Binding-site contacts:
Ligand atom CD1 contacts residue PHE1125 of chain 3.NA at 3.6 Å (hydrophobic).
Ligand atom O contacts residue HIS1126 of chain 3.NA at 3.3 Å (h-bond).
Ligand atom OH contacts residue GLN1063 of chain 3.NA at 3.7 Å.
Ligand atom O contacts residue THR1121 of chain 3.NA at 4.0 Å.
Ligand atom CE1 contacts residue ASN1072 of chain 3.NA at 3.3 Å.
Ligand atom OH contacts residue ASP182 of chain 3.MB at 2.5 Å (salt-bridge).
Ligand atom O contacts residue VAL1202 of chain 3.NA at 3.2 Å.
Ligand atom CD2 contacts residue GLN1063 of chain 3.NA at 3.6 Å.
Ligand atom CZ contacts residue ASP182 of chain 3.MB at 3.5 Å.
Ligand atom CG contacts residue THR1121 of chain 3.NA at 3.3 Å.
Ligand atom CZ contacts residue ASN1072 of chain 3.NA at 3.5 Å.
Ligand atom CD2 contacts residue HIS1126 of chain 3.NA at 3.4 Å.
Ligand atom C contacts residue VAL1202 of chain 3.NA at 4.2 Å (hydrophobic).
Ligand atom CG2 contacts residue GLN1063 of chain 3.NA at 3.3 Å.
Ligand atom CD1 contacts residue ASN1072 of chain 3.NA at 4.0 Å.
Ligand atom CD2 contacts residue PHE1125 of chain 3.NA at 4.2 Å (hydrophobic).
Ligand atom CD2 contacts residue THR1121 of chain 3.NA at 4.3 Å.
Ligand atom C contacts residue GLN1063 of chain 3.NA at 3.9 Å.
Ligand atom CD2 contacts residue ALA1120 of chain 3.NA at 3.5 Å (hydrophobic).
Ligand atom SD contacts residue ASN1072 of chain 3.NA at 3.7 Å.
Ligand atom CA contacts residue HIS1126 of chain 3.NA at 4.3 Å.
Ligand atom CG contacts residue ASN1072 of chain 3.NA at 4.2 Å.
Ligand atom CE1 contacts residue ASP182 of chain 3.MB at 4.0 Å.
Ligand atom O contacts residue GLN1063 of chain 3.NA at 2.9 Å (h-bond).
Ligand atom OH contacts residue HIS1068 of chain 3.NA at 3.8 Å.
Ligand atom CD1 contacts residue ASN1122 of chain 3.NA at 4.3 Å.
Ligand atom C contacts residue HIS1126 of chain 3.NA at 4.0 Å.
Ligand atom CD1 contacts residue GLN1063 of chain 3.NA at 3.8 Å.
Ligand atom CG contacts residue GLN1063 of chain 3.NA at 4.3 Å.
Ligand atom OH contacts residue ASN1072 of chain 3.NA at 3.1 Å (h-bond).
Ligand atom CD2 contacts residue THR1121 of chain 3.NA at 4.0 Å.
Ligand atom CE2 contacts residue GLN1063 of chain 3.NA at 3.3 Å.
Ligand atom CG contacts residue HIS1126 of chain 3.NA at 4.3 Å.
Ligand atom CB contacts residue THR1121 of chain 3.NA at 3.3 Å.
Ligand atom CE1 contacts residue THR1121 of chain 3.NA at 3.9 Å.
Ligand atom CA contacts residue GLN1063 of chain 3.NA at 4.3 Å.
Ligand atom CD1 contacts residue THR1121 of chain 3.NA at 3.0 Å.
Ligand atom CZ contacts residue GLN1063 of chain 3.NA at 4.1 Å.
Ligand atom CE2 contacts residue ASP182 of chain 3.MB at 4.3 Å.
Ligand atom CD2 contacts residue LEU1129 of chain 3.NA at 4.2 Å (hydrophobic).

Sequence of chain 3.MB:
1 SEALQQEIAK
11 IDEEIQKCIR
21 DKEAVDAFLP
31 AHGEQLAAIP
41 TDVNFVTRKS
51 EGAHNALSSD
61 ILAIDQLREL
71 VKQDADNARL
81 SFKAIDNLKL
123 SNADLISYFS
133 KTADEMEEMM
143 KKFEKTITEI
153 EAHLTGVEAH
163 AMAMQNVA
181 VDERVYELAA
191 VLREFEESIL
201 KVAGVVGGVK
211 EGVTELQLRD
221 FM

Sequence of chain 3.NA:
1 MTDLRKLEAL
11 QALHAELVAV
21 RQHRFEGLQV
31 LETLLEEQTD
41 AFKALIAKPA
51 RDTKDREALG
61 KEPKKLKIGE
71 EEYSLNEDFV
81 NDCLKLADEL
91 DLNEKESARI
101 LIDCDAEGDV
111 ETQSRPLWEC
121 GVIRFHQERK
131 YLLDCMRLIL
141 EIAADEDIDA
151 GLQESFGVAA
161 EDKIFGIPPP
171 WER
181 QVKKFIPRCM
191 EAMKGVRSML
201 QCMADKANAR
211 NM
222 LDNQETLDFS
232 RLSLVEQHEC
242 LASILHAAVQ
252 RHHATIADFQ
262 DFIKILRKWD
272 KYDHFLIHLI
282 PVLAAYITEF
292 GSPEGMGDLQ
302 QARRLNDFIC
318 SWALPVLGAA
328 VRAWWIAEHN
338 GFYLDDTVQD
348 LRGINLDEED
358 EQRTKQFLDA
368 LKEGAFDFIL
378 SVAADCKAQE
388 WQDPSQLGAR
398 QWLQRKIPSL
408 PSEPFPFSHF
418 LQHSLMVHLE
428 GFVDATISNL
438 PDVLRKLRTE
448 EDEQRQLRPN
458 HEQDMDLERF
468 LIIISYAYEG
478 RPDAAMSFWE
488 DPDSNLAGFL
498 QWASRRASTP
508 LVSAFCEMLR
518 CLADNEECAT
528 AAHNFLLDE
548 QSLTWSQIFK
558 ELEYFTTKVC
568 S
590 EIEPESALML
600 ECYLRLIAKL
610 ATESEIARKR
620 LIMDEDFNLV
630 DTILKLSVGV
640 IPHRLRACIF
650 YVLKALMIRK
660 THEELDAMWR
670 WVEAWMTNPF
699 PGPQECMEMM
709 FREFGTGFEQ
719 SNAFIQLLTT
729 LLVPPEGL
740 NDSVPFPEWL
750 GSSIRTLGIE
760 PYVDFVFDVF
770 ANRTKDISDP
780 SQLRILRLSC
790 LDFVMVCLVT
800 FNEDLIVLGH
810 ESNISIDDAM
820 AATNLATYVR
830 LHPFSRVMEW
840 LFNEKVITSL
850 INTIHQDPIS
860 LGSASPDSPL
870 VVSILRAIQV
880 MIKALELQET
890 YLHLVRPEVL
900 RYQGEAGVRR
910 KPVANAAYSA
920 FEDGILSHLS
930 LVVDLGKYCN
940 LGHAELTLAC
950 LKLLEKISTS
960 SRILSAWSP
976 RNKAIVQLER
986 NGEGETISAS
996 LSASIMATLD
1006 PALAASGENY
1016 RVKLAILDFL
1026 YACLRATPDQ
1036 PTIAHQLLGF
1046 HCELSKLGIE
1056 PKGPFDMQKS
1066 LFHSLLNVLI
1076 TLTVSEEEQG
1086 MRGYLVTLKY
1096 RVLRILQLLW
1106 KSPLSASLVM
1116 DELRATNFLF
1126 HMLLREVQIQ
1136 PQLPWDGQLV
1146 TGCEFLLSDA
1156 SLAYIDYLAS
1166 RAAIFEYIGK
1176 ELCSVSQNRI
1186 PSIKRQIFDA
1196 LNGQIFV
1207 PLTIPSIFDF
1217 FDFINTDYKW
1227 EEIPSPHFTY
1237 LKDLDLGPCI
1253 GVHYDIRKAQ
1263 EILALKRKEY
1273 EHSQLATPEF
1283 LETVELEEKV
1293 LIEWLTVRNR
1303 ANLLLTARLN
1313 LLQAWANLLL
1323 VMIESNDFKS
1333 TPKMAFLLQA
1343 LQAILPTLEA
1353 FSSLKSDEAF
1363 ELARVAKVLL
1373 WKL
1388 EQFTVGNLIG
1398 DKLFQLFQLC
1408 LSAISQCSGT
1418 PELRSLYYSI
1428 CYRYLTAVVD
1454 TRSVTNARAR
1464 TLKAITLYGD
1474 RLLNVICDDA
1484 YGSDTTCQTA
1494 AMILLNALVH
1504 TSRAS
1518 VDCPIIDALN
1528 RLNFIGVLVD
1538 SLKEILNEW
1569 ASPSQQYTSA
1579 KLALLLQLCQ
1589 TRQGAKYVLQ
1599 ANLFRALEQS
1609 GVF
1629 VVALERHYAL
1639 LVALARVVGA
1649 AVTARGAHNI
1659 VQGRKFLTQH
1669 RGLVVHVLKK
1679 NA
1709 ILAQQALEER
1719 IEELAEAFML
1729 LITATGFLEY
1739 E

This protein binds this small molecule.
Small molecule (SMILES): CC[C@H](C)[C@H](N)C(=O)N[C@@H](CC(C)C)C(=O)N1CCC[C@H]1C(=O)N[C@@H](CCSC)C(=O)N[C@@H](Cc1ccc(O)cc1)C(=O)N[C@@H](CCCCN)C(=O)N[C@@H](CC(C)C)C(=O)N[C@@H](CO)C(=O)N1CCC[C@H]1C=O